A small-molecule ligand and the protein it binds are described below.
Small molecule (SMILES): Nc1ccn([C@H]2C[C@H](O[P](=O)(O)OC[C@H]3O[C@@H](n4ccc(N)nc4=O)C[C@@H]3O[P](=O)(O)OC[C@H]3O[C@@H](n4cnc5c(=O)nc(N)[nH]c54)C[C@@H]3O)[C@@H](CO[P](=O)(O)O[C@H]3C[C@H](n4cnc5c(=O)nc(N)[nH]c54)O[C@@H]3CO)O2)c(=O)n1

Sequence of chain 1.D:
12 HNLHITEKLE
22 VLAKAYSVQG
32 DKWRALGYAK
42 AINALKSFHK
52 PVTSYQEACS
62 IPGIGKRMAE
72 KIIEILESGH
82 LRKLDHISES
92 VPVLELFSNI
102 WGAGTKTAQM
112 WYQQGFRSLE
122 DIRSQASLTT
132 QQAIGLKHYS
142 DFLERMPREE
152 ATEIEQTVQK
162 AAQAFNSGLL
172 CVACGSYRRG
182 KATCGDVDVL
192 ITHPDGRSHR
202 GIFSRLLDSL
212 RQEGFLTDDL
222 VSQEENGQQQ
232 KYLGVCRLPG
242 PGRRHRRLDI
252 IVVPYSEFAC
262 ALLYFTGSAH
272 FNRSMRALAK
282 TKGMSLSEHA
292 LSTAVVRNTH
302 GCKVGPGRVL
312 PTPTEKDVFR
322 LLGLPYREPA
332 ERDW

Binding-site contacts:
Ligand atom N7 contacts residue ARG35 of chain 1.D at 3.8 Å.
Ligand atom C5' contacts residue ARG35 of chain 1.D at 3.7 Å.
Ligand atom P contacts residue GLY64 of chain 1.D at 3.7 Å.
Ligand atom OP1 contacts residue GLY66 of chain 1.D at 2.9 Å (h-bond).
Ligand atom O4' contacts residue ARG35 of chain 1.D at 3.4 Å (salt-bridge).
Ligand atom OP1 contacts residue GLY64 of chain 1.D at 2.6 Å (h-bond).
Ligand atom C4 contacts residue TRP34 of chain 1.D at 3.6 Å (hydrophobic).
Ligand atom O4' contacts residue TYR39 of chain 1.D at 3.3 Å.
Ligand atom N2 contacts residue GLY38 of chain 1.D at 3.8 Å.
Ligand atom C3' contacts residue GLY64 of chain 1.D at 3.9 Å.
Ligand atom C5' contacts residue ARG68 of chain 1.D at 3.7 Å.
Ligand atom C2' contacts residue GLY38 of chain 1.D at 3.9 Å.
Ligand atom C5 contacts residue ARG35 of chain 1.D at 3.8 Å.
Ligand atom N3 contacts residue TRP34 of chain 1.D at 3.4 Å (h-bond).
Ligand atom C2 contacts residue GLY38 of chain 1.D at 3.9 Å.
Ligand atom O3' contacts residue ILE65 of chain 1.D at 3.7 Å.
Ligand atom OP2 contacts residue ILE65 of chain 1.D at 3.5 Å (h-bond).
Ligand atom C6 contacts residue TRP34 of chain 1.D at 3.9 Å (hydrophobic).
Ligand atom OP1 contacts residue ILE62 of chain 1.D at 3.9 Å.
Ligand atom N9 contacts residue ARG35 of chain 1.D at 3.5 Å.
Ligand atom N3 contacts residue GLY38 of chain 1.D at 3.2 Å.
Ligand atom OP1 contacts residue ILE65 of chain 1.D at 3.6 Å.
Ligand atom C5' contacts residue GLY64 of chain 1.D at 3.5 Å.
Ligand atom OP1 contacts residue PRO63 of chain 1.D at 3.5 Å.
Ligand atom O6 contacts residue TRP34 of chain 1.D at 3.6 Å.
Ligand atom OP1 contacts residue MET69 of chain 1.D at 2.9 Å (h-bond).
Ligand atom C8 contacts residue ARG35 of chain 1.D at 3.3 Å.
Ligand atom O3' contacts residue MET69 of chain 1.D at 3.7 Å.
Ligand atom O3' contacts residue GLY64 of chain 1.D at 3.4 Å.
Ligand atom O5' contacts residue ARG35 of chain 1.D at 2.7 Å (salt-bridge).
Ligand atom N2 contacts residue TRP34 of chain 1.D at 3.8 Å.
Ligand atom N1 contacts residue TRP34 of chain 1.D at 3.6 Å (h-bond).
Ligand atom C4 contacts residue ARG35 of chain 1.D at 3.6 Å.
Ligand atom OP2 contacts residue ARG68 of chain 1.D at 3.0 Å.
Ligand atom C2 contacts residue TRP34 of chain 1.D at 3.3 Å (hydrophobic).
Ligand atom OP1 contacts residue ARG68 of chain 1.D at 3.8 Å.
Ligand atom C4' contacts residue TYR39 of chain 1.D at 3.8 Å (hydrophobic).
Ligand atom C4' contacts residue GLY64 of chain 1.D at 3.3 Å.
Ligand atom C1' contacts residue ARG35 of chain 1.D at 3.6 Å.
Ligand atom P contacts residue ARG68 of chain 1.D at 3.8 Å.